Binding-site contacts:
Ligand atom C4 contacts residue ASN343 of chain 1.G at 4.2 Å.
Ligand atom N2 contacts residue TRP399 of chain 1.G at 3.4 Å.
Ligand atom C3 contacts residue TRP399 of chain 1.G at 4.3 Å (hydrophobic).
Ligand atom C7 contacts residue TRP399 of chain 1.G at 4.3 Å (hydrophobic).
Ligand atom C7 contacts residue ASN343 of chain 1.G at 3.2 Å.
Ligand atom C8 contacts residue SER397 of chain 1.G at 4.2 Å.
Ligand atom C2 contacts residue TRP399 of chain 1.G at 4.1 Å (hydrophobic).
Ligand atom C8 contacts residue ASN343 of chain 1.G at 3.9 Å.
Ligand atom O7 contacts residue ASN343 of chain 1.G at 3.1 Å (h-bond).
Ligand atom O5 contacts residue ASN343 of chain 1.G at 2.4 Å (h-bond).
Ligand atom C1 contacts residue ASN343 of chain 1.G at 1.5 Å.
Ligand atom C8 contacts residue TRP399 of chain 1.G at 4.2 Å (hydrophobic).
Ligand atom C8 contacts residue LEU346 of chain 1.G at 4.1 Å (hydrophobic).
Ligand atom C2 contacts residue ASN343 of chain 1.G at 2.5 Å.
Ligand atom N2 contacts residue ASN343 of chain 1.G at 2.8 Å (h-bond).
Ligand atom C3 contacts residue ASN343 of chain 1.G at 3.8 Å.
Ligand atom C1 contacts residue TRP399 of chain 1.G at 3.9 Å (hydrophobic).
Ligand atom C5 contacts residue ASN343 of chain 1.G at 3.7 Å.

A small-molecule ligand and the protein it binds are described below.
Small molecule (SMILES): CC(=O)N[C@@H]1[C@@H](O)[C@H](O)[C@@H](CO)O[C@H]1O

Sequence of chain 1.G:
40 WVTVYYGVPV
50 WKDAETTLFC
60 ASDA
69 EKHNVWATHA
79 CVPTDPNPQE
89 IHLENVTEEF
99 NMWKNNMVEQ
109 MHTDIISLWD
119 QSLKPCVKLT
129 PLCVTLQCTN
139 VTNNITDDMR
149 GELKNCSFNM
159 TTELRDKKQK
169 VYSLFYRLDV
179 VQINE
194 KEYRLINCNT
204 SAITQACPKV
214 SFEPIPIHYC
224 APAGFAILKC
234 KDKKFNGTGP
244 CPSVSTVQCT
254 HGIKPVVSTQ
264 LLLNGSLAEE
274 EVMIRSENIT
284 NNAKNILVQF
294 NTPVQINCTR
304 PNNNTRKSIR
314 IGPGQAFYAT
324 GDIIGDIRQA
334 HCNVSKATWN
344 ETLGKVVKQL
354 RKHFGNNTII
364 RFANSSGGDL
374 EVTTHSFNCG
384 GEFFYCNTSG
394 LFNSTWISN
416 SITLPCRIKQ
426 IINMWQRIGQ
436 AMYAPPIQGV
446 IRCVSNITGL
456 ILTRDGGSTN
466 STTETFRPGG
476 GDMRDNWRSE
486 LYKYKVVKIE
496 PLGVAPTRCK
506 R